This protein binds this small molecule.
Small molecule (SMILES): N[C@@H](CCCC[NH3+])C(=O)O

Binding-site contacts:
Ligand atom CB contacts residue GLY107 of chain 1.A at 4.0 Å.
Ligand atom CD contacts residue GLN153 of chain 1.A at 3.3 Å.
Ligand atom CE contacts residue SER106 of chain 1.A at 3.3 Å.
Ligand atom CB contacts residue THR156 of chain 1.A at 4.0 Å.
Ligand atom C contacts residue THR109 of chain 1.A at 3.8 Å.
Ligand atom C contacts residue THR157 of chain 1.A at 3.6 Å.
Ligand atom OXT contacts residue THR109 of chain 1.A at 2.8 Å (h-bond).
Ligand atom CE contacts residue TRP89 of chain 1.A at 3.5 Å (hydrophobic).
Ligand atom OXT contacts residue GLY107 of chain 1.A at 3.7 Å.
Ligand atom N contacts residue ASP196 of chain 1.A at 2.8 Å (salt-bridge).
Ligand atom CA contacts residue THR109 of chain 1.A at 3.6 Å.
Ligand atom N contacts residue THR109 of chain 1.A at 2.9 Å (h-bond).
Ligand atom CG contacts residue PHE52 of chain 1.A at 3.8 Å (hydrophobic).
Ligand atom N contacts residue GLY107 of chain 1.A at 2.8 Å (h-bond).
Ligand atom CG contacts residue GLY107 of chain 1.A at 3.3 Å.
Ligand atom NZ contacts residue TRP89 of chain 1.A at 3.5 Å.
Ligand atom O contacts residue ARG114 of chain 1.A at 2.9 Å (salt-bridge).
Ligand atom OXT contacts residue ILE108 of chain 1.A at 3.6 Å.
Ligand atom CD contacts residue THR156 of chain 1.A at 3.9 Å.
Ligand atom O contacts residue THR156 of chain 1.A at 3.1 Å.
Ligand atom OXT contacts residue ARG114 of chain 1.A at 2.8 Å (salt-bridge).
Ligand atom O contacts residue TRP89 of chain 1.A at 3.9 Å.
Ligand atom CA contacts residue THR157 of chain 1.A at 3.3 Å.
Ligand atom CE contacts residue PHE52 of chain 1.A at 3.7 Å (hydrophobic).
Ligand atom C contacts residue ARG114 of chain 1.A at 3.5 Å.
Ligand atom CA contacts residue ASP196 of chain 1.A at 3.6 Å.
Ligand atom CA contacts residue GLY107 of chain 1.A at 3.8 Å.
Ligand atom NZ contacts residue GLN153 of chain 1.A at 2.8 Å (h-bond).
Ligand atom CB contacts residue ASP196 of chain 1.A at 3.3 Å.
Ligand atom CE contacts residue GLN153 of chain 1.A at 3.6 Å.
Ligand atom O contacts residue THR157 of chain 1.A at 2.9 Å (h-bond).
Ligand atom CG contacts residue TRP89 of chain 1.A at 3.6 Å (hydrophobic).
Ligand atom NZ contacts residue ASP49 of chain 1.A at 2.8 Å (salt-bridge).
Ligand atom NZ contacts residue PHE52 of chain 1.A at 3.7 Å.
Ligand atom N contacts residue GLU224 of chain 1.A at 4.1 Å.
Ligand atom CD contacts residue TRP89 of chain 1.A at 3.7 Å (hydrophobic).
Ligand atom CB contacts residue PHE52 of chain 1.A at 4.1 Å (hydrophobic).
Ligand atom OXT contacts residue TRP89 of chain 1.A at 3.9 Å.
Ligand atom CD contacts residue PHE52 of chain 1.A at 3.7 Å (hydrophobic).
Ligand atom N contacts residue TYR226 of chain 1.A at 3.6 Å.

Sequence of chain 1.A:
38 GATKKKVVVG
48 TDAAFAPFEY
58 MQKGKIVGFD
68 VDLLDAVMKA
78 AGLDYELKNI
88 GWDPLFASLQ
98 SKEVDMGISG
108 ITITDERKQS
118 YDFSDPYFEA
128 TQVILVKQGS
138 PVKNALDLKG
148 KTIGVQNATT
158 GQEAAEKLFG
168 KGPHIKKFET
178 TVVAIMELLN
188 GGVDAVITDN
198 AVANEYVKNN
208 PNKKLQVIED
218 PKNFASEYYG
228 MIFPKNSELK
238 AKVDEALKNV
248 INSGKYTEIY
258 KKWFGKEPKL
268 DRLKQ